Sequence of chain 1.B:
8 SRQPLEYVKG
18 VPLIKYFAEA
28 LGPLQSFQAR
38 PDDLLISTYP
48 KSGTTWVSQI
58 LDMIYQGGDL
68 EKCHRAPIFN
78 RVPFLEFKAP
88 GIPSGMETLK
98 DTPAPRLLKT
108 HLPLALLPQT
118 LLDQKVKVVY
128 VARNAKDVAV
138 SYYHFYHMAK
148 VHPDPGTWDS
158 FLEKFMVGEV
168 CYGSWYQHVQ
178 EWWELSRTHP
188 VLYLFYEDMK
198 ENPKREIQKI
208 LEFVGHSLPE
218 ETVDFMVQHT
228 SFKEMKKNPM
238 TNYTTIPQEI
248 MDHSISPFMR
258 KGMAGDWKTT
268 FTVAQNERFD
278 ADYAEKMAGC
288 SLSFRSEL

Binding-site contacts:
Ligand atom O2 contacts residue MET248 of chain 1.B at 4.1 Å.
Ligand atom C5 contacts residue HIS149 of chain 1.B at 4.1 Å.
Ligand atom C5 contacts residue PHE24 of chain 1.B at 3.7 Å (hydrophobic).
Ligand atom C1 contacts residue LYS106 of chain 1.B at 3.5 Å.
Ligand atom C7 contacts residue ILE247 of chain 1.B at 4.1 Å (hydrophobic).
Ligand atom C1 contacts residue PHE81 of chain 1.B at 3.8 Å (hydrophobic).
Ligand atom C2 contacts residue HIS108 of chain 1.B at 3.4 Å.
Ligand atom N1 contacts residue VAL148 of chain 1.B at 2.5 Å.
Ligand atom C4 contacts residue PHE81 of chain 1.B at 4.0 Å (hydrophobic).
Ligand atom C4 contacts residue PHE142 of chain 1.B at 4.1 Å (hydrophobic).
Ligand atom C9 contacts residue PHE142 of chain 1.B at 4.0 Å (hydrophobic).
Ligand atom O1 contacts residue HIS108 of chain 1.B at 2.5 Å (h-bond).
Ligand atom O3 contacts residue PHE142 of chain 1.B at 4.4 Å.
Ligand atom C7 contacts residue PHE24 of chain 1.B at 4.4 Å (hydrophobic).
Ligand atom C4 contacts residue PHE24 of chain 1.B at 4.1 Å (hydrophobic).
Ligand atom C3 contacts residue PHE81 of chain 1.B at 4.0 Å (hydrophobic).
Ligand atom O2 contacts residue ILE243 of chain 1.B at 4.5 Å.
Ligand atom C8 contacts residue PHE84 of chain 1.B at 3.9 Å (hydrophobic).
Ligand atom C6 contacts residue PHE24 of chain 1.B at 4.1 Å (hydrophobic).
Ligand atom O1 contacts residue LYS106 of chain 1.B at 2.8 Å (salt-bridge).
Ligand atom C7 contacts residue PHE84 of chain 1.B at 4.5 Å (hydrophobic).
Ligand atom C9 contacts residue PHE81 of chain 1.B at 3.9 Å (hydrophobic).
Ligand atom C2 contacts residue PHE142 of chain 1.B at 4.4 Å (hydrophobic).
Ligand atom O2 contacts residue PHE84 of chain 1.B at 3.8 Å.
Ligand atom C3 contacts residue PHE24 of chain 1.B at 4.0 Å (hydrophobic).
Ligand atom C10 contacts residue LYS106 of chain 1.B at 3.5 Å.
Ligand atom C2 contacts residue PHE81 of chain 1.B at 3.8 Å (hydrophobic).
Ligand atom C10 contacts residue PHE81 of chain 1.B at 3.8 Å (hydrophobic).
Ligand atom O3 contacts residue PHE84 of chain 1.B at 4.4 Å.
Ligand atom C1 contacts residue HIS108 of chain 1.B at 3.3 Å.
Ligand atom C6 contacts residue PHE84 of chain 1.B at 4.3 Å (hydrophobic).
Ligand atom C7 contacts residue VAL148 of chain 1.B at 3.2 Å (hydrophobic).
Ligand atom N1 contacts residue ILE247 of chain 1.B at 3.8 Å.
Ligand atom O2 contacts residue ILE247 of chain 1.B at 3.5 Å.
Ligand atom C6 contacts residue VAL148 of chain 1.B at 4.3 Å (hydrophobic).
Ligand atom O1 contacts residue PHE81 of chain 1.B at 4.1 Å.
Ligand atom C3 contacts residue PHE142 of chain 1.B at 4.1 Å (hydrophobic).
Ligand atom C10 contacts residue PHE142 of chain 1.B at 4.3 Å (hydrophobic).
Ligand atom C5 contacts residue PHE142 of chain 1.B at 4.4 Å (hydrophobic).

The small molecule below binds the protein below.
Small molecule (SMILES): N#Cc1cc2ccc(O)cc2oc1=O